Sequence of chain 1.A:
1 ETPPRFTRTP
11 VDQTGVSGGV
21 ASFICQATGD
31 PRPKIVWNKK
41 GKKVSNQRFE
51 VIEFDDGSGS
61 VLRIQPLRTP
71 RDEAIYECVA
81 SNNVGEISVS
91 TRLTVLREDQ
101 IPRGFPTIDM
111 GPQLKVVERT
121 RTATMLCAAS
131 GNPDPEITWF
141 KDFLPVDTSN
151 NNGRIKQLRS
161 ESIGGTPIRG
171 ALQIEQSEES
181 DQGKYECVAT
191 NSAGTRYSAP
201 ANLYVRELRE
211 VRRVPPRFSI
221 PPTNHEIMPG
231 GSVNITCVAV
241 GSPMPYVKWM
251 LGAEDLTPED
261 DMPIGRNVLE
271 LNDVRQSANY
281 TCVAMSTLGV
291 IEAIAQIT

This small molecule binds to this protein.
Small molecule (SMILES): CC(=O)N[C@@H]1[C@@H](O)[C@H](O)[C@@H](CO)O[C@H]1O

Binding-site contacts:
Ligand atom C1 contacts residue ASN279 of chain 1.A at 1.4 Å.
Ligand atom O7 contacts residue ASN279 of chain 1.A at 3.3 Å (h-bond).
Ligand atom C2 contacts residue ASN279 of chain 1.A at 2.5 Å.
Ligand atom N2 contacts residue ASN279 of chain 1.A at 2.9 Å (h-bond).
Ligand atom C5 contacts residue ASN279 of chain 1.A at 3.7 Å.
Ligand atom C4 contacts residue ASN279 of chain 1.A at 4.2 Å.
Ligand atom C8 contacts residue ALA278 of chain 1.A at 4.4 Å (hydrophobic).
Ligand atom C7 contacts residue ASN279 of chain 1.A at 3.3 Å.
Ligand atom C8 contacts residue ASN279 of chain 1.A at 4.0 Å.
Ligand atom C3 contacts residue ASN279 of chain 1.A at 3.8 Å.
Ligand atom O5 contacts residue ASN279 of chain 1.A at 2.3 Å (h-bond).
Ligand atom C8 contacts residue SER277 of chain 1.A at 3.2 Å.